The protein below binds the small molecule below.
Small molecule (SMILES): [H]/N=C(/N)NC[C@@H]1[C@@H](NC(=O)C(=O)Nc2ccc(Cl)c(F)c2)c2ccc(CNC)cc2N1C(=O)OCCC(F)(F)F

Sequence of chain 1.B:
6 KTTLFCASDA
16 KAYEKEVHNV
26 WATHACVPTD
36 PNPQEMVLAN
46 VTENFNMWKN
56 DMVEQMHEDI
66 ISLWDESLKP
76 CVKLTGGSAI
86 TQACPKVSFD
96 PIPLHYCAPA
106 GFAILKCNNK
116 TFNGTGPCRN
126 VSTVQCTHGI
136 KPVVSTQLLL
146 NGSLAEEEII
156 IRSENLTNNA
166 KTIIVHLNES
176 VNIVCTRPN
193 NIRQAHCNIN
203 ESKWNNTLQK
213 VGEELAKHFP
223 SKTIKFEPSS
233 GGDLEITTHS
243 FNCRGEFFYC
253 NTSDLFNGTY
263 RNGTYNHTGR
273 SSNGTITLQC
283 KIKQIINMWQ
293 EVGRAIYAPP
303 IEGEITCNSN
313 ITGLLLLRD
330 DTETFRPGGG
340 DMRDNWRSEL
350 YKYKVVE

Binding-site contacts:
Ligand atom C32 contacts residue GLY339 of chain 1.B at 3.3 Å.
Ligand atom C29 contacts residue ASN289 of chain 1.B at 3.2 Å.
Ligand atom C14 contacts residue MET290 of chain 1.B at 3.4 Å (hydrophobic).
Ligand atom CL27 contacts residue PHE243 of chain 1.B at 3.5 Å.
Ligand atom CL27 contacts residue PHE249 of chain 1.B at 3.6 Å.
Ligand atom F09 contacts residue GLN292 of chain 1.B at 3.1 Å.
Ligand atom C22 contacts residue GLU237 of chain 1.B at 3.6 Å.
Ligand atom N21 contacts residue GLU237 of chain 1.B at 3.5 Å.
Ligand atom N15 contacts residue GLU293 of chain 1.B at 3.5 Å (salt-bridge).
Ligand atom C33 contacts residue GLY339 of chain 1.B at 3.5 Å.
Ligand atom N18 contacts residue GLY339 of chain 1.B at 2.8 Å (h-bond).
Ligand atom F25 contacts residue SER242 of chain 1.B at 3.1 Å.
Ligand atom F25 contacts residue SER140 of chain 1.B at 3.3 Å.
Ligand atom N21 contacts residue ASN289 of chain 1.B at 2.8 Å (h-bond).
Ligand atom F09 contacts residue GLU293 of chain 1.B at 3.2 Å.
Ligand atom O31 contacts residue MET290 of chain 1.B at 3.0 Å (h-bond).
Ligand atom C20 contacts residue TRP291 of chain 1.B at 3.7 Å (hydrophobic).
Ligand atom O30 contacts residue GLY339 of chain 1.B at 3.4 Å (h-bond).
Ligand atom O31 contacts residue ASN289 of chain 1.B at 3.3 Å (h-bond).
Ligand atom N10 contacts residue GLY339 of chain 1.B at 3.2 Å (h-bond).
Ligand atom C29 contacts residue ILE288 of chain 1.B at 3.6 Å (hydrophobic).
Ligand atom F25 contacts residue VAL139 of chain 1.B at 3.6 Å.
Ligand atom C02 contacts residue GLY339 of chain 1.B at 3.5 Å.
Ligand atom N13 contacts residue MET290 of chain 1.B at 2.8 Å (h-bond).
Ligand atom O30 contacts residue TRP291 of chain 1.B at 3.6 Å.
Ligand atom C04 contacts residue TRP291 of chain 1.B at 3.5 Å (hydrophobic).
Ligand atom C19 contacts residue MET290 of chain 1.B at 3.5 Å (hydrophobic).
Ligand atom N38 contacts residue GLY338 of chain 1.B at 3.4 Å (h-bond).
Ligand atom N15 contacts residue MET290 of chain 1.B at 3.1 Å (h-bond).
Ligand atom C17 contacts residue GLY339 of chain 1.B at 3.6 Å.
Ligand atom O30 contacts residue MET341 of chain 1.B at 3.3 Å.
Ligand atom C23 contacts residue MET341 of chain 1.B at 3.6 Å (hydrophobic).
Ligand atom O03 contacts residue TRP291 of chain 1.B at 3.5 Å (h-bond).
Ligand atom C24 contacts residue SER242 of chain 1.B at 3.3 Å.
Ligand atom N13 contacts residue GLU293 of chain 1.B at 3.3 Å (salt-bridge).
Ligand atom N15 contacts residue GLY295 of chain 1.B at 3.2 Å (h-bond).
Ligand atom C23 contacts residue SER242 of chain 1.B at 3.5 Å.
Ligand atom O01 contacts residue ASP340 of chain 1.B at 3.6 Å.
Ligand atom C22 contacts residue ASN289 of chain 1.B at 3.5 Å.
Ligand atom C11 contacts residue GLY339 of chain 1.B at 3.5 Å.